Sequence of chain 1.A:
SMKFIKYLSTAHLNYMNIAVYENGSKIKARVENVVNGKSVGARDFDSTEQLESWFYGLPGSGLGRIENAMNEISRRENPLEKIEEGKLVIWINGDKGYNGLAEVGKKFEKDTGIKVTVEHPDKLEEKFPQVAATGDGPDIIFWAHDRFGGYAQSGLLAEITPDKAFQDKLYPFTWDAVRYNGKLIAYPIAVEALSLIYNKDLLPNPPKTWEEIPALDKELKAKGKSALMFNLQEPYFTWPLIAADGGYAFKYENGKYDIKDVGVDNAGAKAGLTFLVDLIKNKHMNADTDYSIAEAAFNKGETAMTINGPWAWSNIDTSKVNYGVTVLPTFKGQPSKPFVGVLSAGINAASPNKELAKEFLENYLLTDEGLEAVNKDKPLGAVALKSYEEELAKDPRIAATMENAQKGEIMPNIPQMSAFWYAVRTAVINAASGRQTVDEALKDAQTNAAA

The protein below binds the small molecule below.
Small molecule (SMILES): OC[C@H]1O[C@H](O[C@H]2[C@H](O)[C@@H](O)[C@@H](O[C@H]3[C@H](O)[C@@H](O)[C@@H](O[C@H]4[C@H](O)[C@@H](O)[C@@H](O)O[C@@H]4CO)O[C@@H]3CO)O[C@@H]2CO)[C@H](O)[C@@H](O)[C@@H]1O

Binding-site contacts:
Ligand atom C3 contacts residue TRP144 of chain 1.A at 3.4 Å (hydrophobic).
Ligand atom O3 contacts residue ALA145 of chain 1.A at 3.5 Å.
Ligand atom C1 contacts residue GLU127 of chain 1.A at 3.2 Å.
Ligand atom O2 contacts residue ASP147 of chain 1.A at 2.7 Å (salt-bridge).
Ligand atom O2 contacts residue ARG148 of chain 1.A at 2.8 Å (salt-bridge).
Ligand atom O3 contacts residue ASP147 of chain 1.A at 2.6 Å (salt-bridge).
Ligand atom C3 contacts residue GLU126 of chain 1.A at 3.3 Å.
Ligand atom C2 contacts residue ASP147 of chain 1.A at 3.4 Å.
Ligand atom O2 contacts residue GLU193 of chain 1.A at 2.5 Å (salt-bridge).
Ligand atom C6 contacts residue TRP422 of chain 1.A at 3.6 Å (hydrophobic).
Ligand atom O6 contacts residue PRO236 of chain 1.A at 3.2 Å.
Ligand atom O2 contacts residue TRP144 of chain 1.A at 3.5 Å (h-bond).
Ligand atom C6 contacts residue ARG426 of chain 1.A at 3.5 Å.
Ligand atom C1 contacts residue GLU126 of chain 1.A at 3.6 Å.
Ligand atom O3 contacts residue ARG148 of chain 1.A at 2.9 Å (salt-bridge).
Ligand atom C2 contacts residue GLU126 of chain 1.A at 3.5 Å.
Ligand atom O5 contacts residue TRP422 of chain 1.A at 3.1 Å.
Ligand atom O3 contacts residue GLU127 of chain 1.A at 3.6 Å.
Ligand atom O3 contacts residue GLU126 of chain 1.A at 2.7 Å (salt-bridge).
Ligand atom O3 contacts residue TYR423 of chain 1.A at 3.4 Å (h-bond).
Ligand atom O6 contacts residue ARG426 of chain 1.A at 3.4 Å.
Ligand atom C1 contacts residue ASP96 of chain 1.A at 3.3 Å.
Ligand atom O3 contacts residue GLU193 of chain 1.A at 3.5 Å (salt-bridge).
Ligand atom O1 contacts residue ASP96 of chain 1.A at 2.7 Å (salt-bridge).
Ligand atom O6 contacts residue GLU235 of chain 1.A at 2.9 Å (salt-bridge).
Ligand atom C1 contacts residue TRP422 of chain 1.A at 3.4 Å (hydrophobic).
Ligand atom O5 contacts residue TYR237 of chain 1.A at 3.2 Å.
Ligand atom O1 contacts residue LYS97 of chain 1.A at 3.0 Å (salt-bridge).
Ligand atom O2 contacts residue GLU126 of chain 1.A at 2.6 Å (salt-bridge).
Ligand atom O2 contacts residue ALA145 of chain 1.A at 3.3 Å.
Ligand atom C2 contacts residue GLU193 of chain 1.A at 3.3 Å.
Ligand atom O5 contacts residue TYR423 of chain 1.A at 3.3 Å.
Ligand atom C3 contacts residue ASP147 of chain 1.A at 3.5 Å.
Ligand atom O2 contacts residue LYS97 of chain 1.A at 2.8 Å (salt-bridge).
Ligand atom O5 contacts residue GLU127 of chain 1.A at 3.1 Å (salt-bridge).
Ligand atom C1 contacts residue TYR237 of chain 1.A at 3.5 Å (hydrophobic).
Ligand atom O1 contacts residue ASN94 of chain 1.A at 3.6 Å (h-bond).
Ligand atom C6 contacts residue GLU235 of chain 1.A at 3.6 Å.
Ligand atom O3 contacts residue TRP144 of chain 1.A at 2.9 Å (h-bond).
Ligand atom O6 contacts residue TYR237 of chain 1.A at 3.0 Å (h-bond).